The protein below binds the small molecule below.
Small molecule (SMILES): CC(=O)N[C@@H]1[C@@H](O)[C@H](O)[C@@H](CO)O[C@H]1O

Sequence of chain 1.B:
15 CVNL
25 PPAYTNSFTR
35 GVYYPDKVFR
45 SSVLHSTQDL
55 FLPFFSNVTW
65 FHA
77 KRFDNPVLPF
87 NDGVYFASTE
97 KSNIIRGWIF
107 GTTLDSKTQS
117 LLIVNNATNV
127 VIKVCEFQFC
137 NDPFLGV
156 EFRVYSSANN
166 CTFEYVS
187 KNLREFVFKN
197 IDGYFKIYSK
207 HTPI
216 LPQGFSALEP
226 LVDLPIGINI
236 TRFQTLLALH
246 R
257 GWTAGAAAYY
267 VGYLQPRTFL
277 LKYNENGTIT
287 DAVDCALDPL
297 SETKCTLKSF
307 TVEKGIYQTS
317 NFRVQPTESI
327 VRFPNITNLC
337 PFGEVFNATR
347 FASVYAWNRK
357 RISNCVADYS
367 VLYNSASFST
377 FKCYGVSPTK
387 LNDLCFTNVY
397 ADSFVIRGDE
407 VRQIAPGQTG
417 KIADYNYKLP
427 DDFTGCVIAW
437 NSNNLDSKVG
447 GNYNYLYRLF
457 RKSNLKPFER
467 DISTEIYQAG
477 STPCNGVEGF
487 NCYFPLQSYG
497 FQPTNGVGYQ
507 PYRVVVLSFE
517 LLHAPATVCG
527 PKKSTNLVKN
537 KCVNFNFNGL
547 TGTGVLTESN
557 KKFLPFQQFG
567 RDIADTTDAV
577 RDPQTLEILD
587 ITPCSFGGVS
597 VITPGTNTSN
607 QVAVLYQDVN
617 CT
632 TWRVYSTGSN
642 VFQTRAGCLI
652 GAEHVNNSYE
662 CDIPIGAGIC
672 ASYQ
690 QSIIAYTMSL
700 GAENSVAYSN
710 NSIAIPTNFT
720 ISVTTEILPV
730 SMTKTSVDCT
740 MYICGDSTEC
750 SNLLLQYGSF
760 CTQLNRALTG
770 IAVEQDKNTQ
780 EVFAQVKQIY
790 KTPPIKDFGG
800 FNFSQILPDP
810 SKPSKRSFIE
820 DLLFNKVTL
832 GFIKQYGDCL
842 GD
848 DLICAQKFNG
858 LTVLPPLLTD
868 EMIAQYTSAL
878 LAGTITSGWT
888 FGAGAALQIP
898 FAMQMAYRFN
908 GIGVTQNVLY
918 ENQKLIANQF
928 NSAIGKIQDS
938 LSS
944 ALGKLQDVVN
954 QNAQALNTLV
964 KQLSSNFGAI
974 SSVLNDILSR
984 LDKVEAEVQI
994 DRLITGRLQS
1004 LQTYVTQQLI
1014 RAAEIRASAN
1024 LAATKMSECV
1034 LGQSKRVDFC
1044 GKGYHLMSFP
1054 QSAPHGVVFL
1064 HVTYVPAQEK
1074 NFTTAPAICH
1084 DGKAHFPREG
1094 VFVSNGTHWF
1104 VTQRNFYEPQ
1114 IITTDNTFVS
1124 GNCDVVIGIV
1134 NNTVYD

Sequence of chain 1.A:
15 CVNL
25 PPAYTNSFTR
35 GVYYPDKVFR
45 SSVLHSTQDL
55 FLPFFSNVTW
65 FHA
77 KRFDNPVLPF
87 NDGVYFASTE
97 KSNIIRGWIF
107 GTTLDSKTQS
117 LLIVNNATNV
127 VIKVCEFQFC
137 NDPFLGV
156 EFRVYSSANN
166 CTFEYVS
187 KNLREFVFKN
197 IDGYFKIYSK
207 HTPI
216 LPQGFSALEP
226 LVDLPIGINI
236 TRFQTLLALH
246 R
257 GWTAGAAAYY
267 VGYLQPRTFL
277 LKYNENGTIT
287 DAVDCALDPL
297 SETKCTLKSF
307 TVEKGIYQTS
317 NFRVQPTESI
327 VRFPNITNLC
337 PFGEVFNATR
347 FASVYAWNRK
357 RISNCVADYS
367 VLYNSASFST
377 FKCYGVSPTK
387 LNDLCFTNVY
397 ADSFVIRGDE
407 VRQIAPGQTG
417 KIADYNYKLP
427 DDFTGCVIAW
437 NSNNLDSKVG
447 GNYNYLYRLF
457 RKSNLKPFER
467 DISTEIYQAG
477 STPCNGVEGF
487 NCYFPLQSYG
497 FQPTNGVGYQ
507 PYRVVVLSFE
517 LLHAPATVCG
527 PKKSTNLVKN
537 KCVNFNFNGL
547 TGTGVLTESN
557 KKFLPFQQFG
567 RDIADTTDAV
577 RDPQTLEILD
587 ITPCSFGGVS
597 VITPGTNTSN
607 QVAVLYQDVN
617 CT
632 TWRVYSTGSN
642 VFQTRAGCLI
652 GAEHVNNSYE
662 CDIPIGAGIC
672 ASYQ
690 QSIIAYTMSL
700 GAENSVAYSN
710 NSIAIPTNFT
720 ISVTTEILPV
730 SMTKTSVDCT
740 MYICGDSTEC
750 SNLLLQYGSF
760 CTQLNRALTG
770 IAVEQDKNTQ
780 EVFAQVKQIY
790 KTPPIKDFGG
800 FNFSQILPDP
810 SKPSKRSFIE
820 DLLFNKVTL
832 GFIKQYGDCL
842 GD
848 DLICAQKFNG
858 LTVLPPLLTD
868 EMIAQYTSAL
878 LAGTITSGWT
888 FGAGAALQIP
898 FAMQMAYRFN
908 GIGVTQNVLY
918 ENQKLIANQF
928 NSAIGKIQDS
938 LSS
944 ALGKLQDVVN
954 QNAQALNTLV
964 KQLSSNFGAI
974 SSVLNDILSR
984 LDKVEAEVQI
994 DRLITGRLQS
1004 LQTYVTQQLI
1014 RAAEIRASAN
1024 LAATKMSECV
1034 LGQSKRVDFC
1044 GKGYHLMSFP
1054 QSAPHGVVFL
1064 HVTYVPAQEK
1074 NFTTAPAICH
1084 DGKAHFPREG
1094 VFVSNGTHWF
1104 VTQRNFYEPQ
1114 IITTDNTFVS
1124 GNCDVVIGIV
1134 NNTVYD

Binding-site contacts:
Ligand atom C1 contacts residue ASN165 of chain 1.A at 2.2 Å.
Ligand atom C6 contacts residue ASN164 of chain 1.A at 2.9 Å.
Ligand atom O5 contacts residue ASN165 of chain 1.A at 2.0 Å (h-bond).
Ligand atom C8 contacts residue TYR351 of chain 1.B at 3.9 Å (hydrophobic).
Ligand atom O5 contacts residue ASN164 of chain 1.A at 3.3 Å (h-bond).
Ligand atom C3 contacts residue ASN165 of chain 1.A at 4.2 Å.
Ligand atom C8 contacts residue ALA352 of chain 1.B at 3.8 Å (hydrophobic).
Ligand atom O5 contacts residue GLU132 of chain 1.A at 4.2 Å.
Ligand atom C5 contacts residue ASN164 of chain 1.A at 3.7 Å.
Ligand atom C6 contacts residue ASN165 of chain 1.A at 4.0 Å.
Ligand atom N2 contacts residue ASN165 of chain 1.A at 4.0 Å.
Ligand atom C2 contacts residue ASN165 of chain 1.A at 3.1 Å.
Ligand atom C7 contacts residue ASN165 of chain 1.A at 4.3 Å.
Ligand atom N2 contacts residue TYR351 of chain 1.B at 4.0 Å.
Ligand atom C5 contacts residue ASN165 of chain 1.A at 3.4 Å.
Ligand atom C1 contacts residue GLU132 of chain 1.A at 4.4 Å.
Ligand atom O7 contacts residue ASN165 of chain 1.A at 3.7 Å.
Ligand atom C8 contacts residue ILE468 of chain 1.B at 3.6 Å (hydrophobic).
Ligand atom C7 contacts residue TYR351 of chain 1.B at 4.3 Å (hydrophobic).
Ligand atom O6 contacts residue ASN164 of chain 1.A at 3.9 Å.
Ligand atom C4 contacts residue ASN165 of chain 1.A at 4.1 Å.